Sequence of chain 1.B:
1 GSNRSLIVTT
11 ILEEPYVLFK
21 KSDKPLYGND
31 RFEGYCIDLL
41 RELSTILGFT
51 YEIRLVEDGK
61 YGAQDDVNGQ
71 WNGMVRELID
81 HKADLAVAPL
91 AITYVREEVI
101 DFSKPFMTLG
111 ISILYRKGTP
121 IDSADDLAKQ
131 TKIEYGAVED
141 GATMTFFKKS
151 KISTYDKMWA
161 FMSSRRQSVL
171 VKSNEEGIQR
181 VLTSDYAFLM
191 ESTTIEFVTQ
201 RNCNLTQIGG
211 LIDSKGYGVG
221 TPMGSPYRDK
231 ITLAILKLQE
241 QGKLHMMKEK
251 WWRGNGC

A small-molecule ligand and the protein it binds are described below.
Small molecule (SMILES): N[C@@H](CCC(=O)O)C(=O)O

Binding-site contacts:
Ligand atom OXT contacts residue ARG96 of chain 1.B at 2.7 Å (salt-bridge).
Ligand atom C contacts residue PRO89 of chain 1.B at 4.2 Å (hydrophobic).
Ligand atom N contacts residue GLU191 of chain 1.B at 2.7 Å (salt-bridge).
Ligand atom C contacts residue TYR61 of chain 1.B at 3.6 Å (hydrophobic).
Ligand atom CD contacts residue THR143 of chain 1.B at 3.4 Å.
Ligand atom OE1 contacts residue THR143 of chain 1.B at 3.0 Å (h-bond).
Ligand atom OE2 contacts residue THR143 of chain 1.B at 2.8 Å (h-bond).
Ligand atom O contacts residue ALA91 of chain 1.B at 2.9 Å (h-bond).
Ligand atom O contacts residue ALA142 of chain 1.B at 4.2 Å.
Ligand atom CB contacts residue GLY141 of chain 1.B at 4.3 Å.
Ligand atom CB contacts residue ALA142 of chain 1.B at 4.3 Å (hydrophobic).
Ligand atom CG contacts residue ASN174 of chain 1.B at 4.1 Å.
Ligand atom OXT contacts residue TYR61 of chain 1.B at 3.3 Å.
Ligand atom C contacts residue ALA91 of chain 1.B at 4.1 Å (hydrophobic).
Ligand atom C contacts residue GLU191 of chain 1.B at 4.2 Å.
Ligand atom N contacts residue ALA91 of chain 1.B at 4.3 Å.
Ligand atom O contacts residue TYR61 of chain 1.B at 3.6 Å.
Ligand atom N contacts residue PRO89 of chain 1.B at 2.8 Å (h-bond).
Ligand atom O contacts residue ARG96 of chain 1.B at 2.8 Å (salt-bridge).
Ligand atom OE1 contacts residue ALA142 of chain 1.B at 3.3 Å (h-bond).
Ligand atom OE1 contacts residue GLU191 of chain 1.B at 4.3 Å.
Ligand atom CG contacts residue GLU191 of chain 1.B at 3.9 Å.
Ligand atom O contacts residue LEU90 of chain 1.B at 3.6 Å.
Ligand atom CB contacts residue TYR61 of chain 1.B at 3.6 Å (hydrophobic).
Ligand atom CA contacts residue ALA142 of chain 1.B at 4.1 Å (hydrophobic).
Ligand atom CD contacts residue VAL138 of chain 1.B at 4.3 Å (hydrophobic).
Ligand atom C contacts residue ARG96 of chain 1.B at 3.5 Å.
Ligand atom O contacts residue PRO89 of chain 1.B at 3.6 Å (h-bond).
Ligand atom C contacts residue ALA142 of chain 1.B at 3.6 Å (hydrophobic).
Ligand atom N contacts residue TYR217 of chain 1.B at 3.9 Å.
Ligand atom CB contacts residue GLU191 of chain 1.B at 4.3 Å.
Ligand atom OE1 contacts residue GLY141 of chain 1.B at 3.7 Å.
Ligand atom OXT contacts residue ALA142 of chain 1.B at 2.8 Å (h-bond).
Ligand atom CA contacts residue TYR61 of chain 1.B at 4.0 Å (hydrophobic).
Ligand atom CA contacts residue PRO89 of chain 1.B at 4.0 Å (hydrophobic).
Ligand atom OE2 contacts residue GLU191 of chain 1.B at 3.7 Å.
Ligand atom CA contacts residue GLU191 of chain 1.B at 3.2 Å.
Ligand atom OXT contacts residue GLY141 of chain 1.B at 3.3 Å.
Ligand atom CD contacts residue GLU191 of chain 1.B at 4.0 Å.
Ligand atom N contacts residue TYR61 of chain 1.B at 3.9 Å.